Sequence of chain 1.L:
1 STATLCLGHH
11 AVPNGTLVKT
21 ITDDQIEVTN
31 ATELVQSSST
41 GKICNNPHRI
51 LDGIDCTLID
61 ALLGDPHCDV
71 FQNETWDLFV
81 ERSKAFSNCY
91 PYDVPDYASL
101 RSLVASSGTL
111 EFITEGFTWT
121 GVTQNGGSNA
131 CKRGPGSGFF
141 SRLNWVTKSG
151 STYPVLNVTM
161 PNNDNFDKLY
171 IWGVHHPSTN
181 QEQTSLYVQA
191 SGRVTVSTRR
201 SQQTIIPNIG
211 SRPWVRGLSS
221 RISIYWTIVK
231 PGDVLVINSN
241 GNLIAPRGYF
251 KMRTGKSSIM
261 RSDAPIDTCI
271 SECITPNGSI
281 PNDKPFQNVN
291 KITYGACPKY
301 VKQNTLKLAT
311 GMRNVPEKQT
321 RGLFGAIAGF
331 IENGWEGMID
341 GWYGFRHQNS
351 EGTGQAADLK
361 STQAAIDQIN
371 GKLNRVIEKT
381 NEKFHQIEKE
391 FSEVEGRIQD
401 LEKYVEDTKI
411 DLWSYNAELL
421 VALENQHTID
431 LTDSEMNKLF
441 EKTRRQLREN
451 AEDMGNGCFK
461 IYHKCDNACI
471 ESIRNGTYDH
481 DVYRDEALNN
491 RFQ

The small molecule below binds the protein below.
Small molecule (SMILES): CC(=O)N[C@H]1[C@H](O[C@H]2[C@H](O)[C@@H](NC(C)=O)CO[C@@H]2CO)O[C@H](CO)[C@@H](O[C@@H]2O[C@H](CO)[C@@H](O)[C@H](O)[C@@H]2O)[C@@H]1O

Binding-site contacts:
Ligand atom O3 contacts residue ASN30 of chain 1.L at 4.4 Å.
Ligand atom O5 contacts residue THR310 of chain 1.L at 4.4 Å.
Ligand atom C5 contacts residue ASN30 of chain 1.L at 3.6 Å.
Ligand atom C3 contacts residue ASN30 of chain 1.L at 3.8 Å.
Ligand atom N2 contacts residue ASN30 of chain 1.L at 3.1 Å (h-bond).
Ligand atom O5 contacts residue ASN30 of chain 1.L at 2.4 Å (h-bond).
Ligand atom C7 contacts residue ASN30 of chain 1.L at 3.7 Å.
Ligand atom C1 contacts residue THR310 of chain 1.L at 4.1 Å.
Ligand atom C8 contacts residue THR32 of chain 1.L at 3.3 Å.
Ligand atom C2 contacts residue ASN30 of chain 1.L at 2.4 Å.
Ligand atom O7 contacts residue ASN30 of chain 1.L at 3.0 Å (h-bond).
Ligand atom C1 contacts residue ASN30 of chain 1.L at 1.4 Å.
Ligand atom C4 contacts residue ASN30 of chain 1.L at 4.3 Å.
Ligand atom O7 contacts residue ALA31 of chain 1.L at 3.5 Å (h-bond).
Ligand atom O7 contacts residue THR310 of chain 1.L at 4.1 Å.